The small molecule below binds the protein below.
Small molecule (SMILES): CC(=O)N[C@H]1[C@H](O[C@H]2[C@H](O)[C@@H](NC(C)=O)CO[C@@H]2CO)O[C@H](CO)[C@@H](O)[C@@H]1O

Sequence of chain 1.A:
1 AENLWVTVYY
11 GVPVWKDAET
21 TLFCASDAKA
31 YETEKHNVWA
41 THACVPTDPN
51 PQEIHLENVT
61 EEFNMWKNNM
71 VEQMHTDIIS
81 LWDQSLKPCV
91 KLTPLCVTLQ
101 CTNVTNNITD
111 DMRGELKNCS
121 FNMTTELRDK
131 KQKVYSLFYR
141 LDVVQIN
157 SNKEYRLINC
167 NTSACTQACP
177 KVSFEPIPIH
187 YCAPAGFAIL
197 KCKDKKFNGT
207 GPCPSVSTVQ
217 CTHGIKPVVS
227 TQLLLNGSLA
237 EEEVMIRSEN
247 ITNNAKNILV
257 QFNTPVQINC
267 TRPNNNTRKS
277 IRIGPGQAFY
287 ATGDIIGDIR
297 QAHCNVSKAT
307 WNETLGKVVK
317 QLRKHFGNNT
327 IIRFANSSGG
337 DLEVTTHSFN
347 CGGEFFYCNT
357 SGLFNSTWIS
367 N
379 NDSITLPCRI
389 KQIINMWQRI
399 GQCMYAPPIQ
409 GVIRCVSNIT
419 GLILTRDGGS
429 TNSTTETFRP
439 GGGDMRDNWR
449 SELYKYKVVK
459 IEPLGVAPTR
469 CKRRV

Binding-site contacts:
Ligand atom C2 contacts residue ASN355 of chain 1.A at 2.4 Å.
Ligand atom C2 contacts residue NAG1 of chain 1.GA at 3.9 Å.
Ligand atom C1 contacts residue SER357 of chain 1.A at 3.4 Å.
Ligand atom C1 contacts residue ASN355 of chain 1.A at 1.4 Å.
Ligand atom C4 contacts residue ASN355 of chain 1.A at 4.2 Å.
Ligand atom O7 contacts residue NAG1 of chain 1.GA at 2.8 Å (h-bond).
Ligand atom C1 contacts residue NAG1 of chain 1.GA at 4.3 Å.
Ligand atom O7 contacts residue ARG387 of chain 1.A at 4.2 Å.
Ligand atom C7 contacts residue NAG1 of chain 1.GA at 3.7 Å.
Ligand atom C3 contacts residue NAG1 of chain 1.GA at 4.2 Å.
Ligand atom C6 contacts residue NAG2 of chain 1.GA at 4.3 Å.
Ligand atom C2 contacts residue SER357 of chain 1.A at 4.5 Å.
Ligand atom N2 contacts residue ASN355 of chain 1.A at 2.7 Å (h-bond).
Ligand atom O7 contacts residue ASN355 of chain 1.A at 4.5 Å.
Ligand atom C7 contacts residue ASN355 of chain 1.A at 3.8 Å.
Ligand atom C5 contacts residue SER357 of chain 1.A at 3.9 Å.
Ligand atom C8 contacts residue ARG387 of chain 1.A at 4.2 Å.
Ligand atom O4 contacts residue NAG1 of chain 1.GA at 4.2 Å.
Ligand atom O5 contacts residue SER357 of chain 1.A at 3.7 Å.
Ligand atom C8 contacts residue NAG1 of chain 1.GA at 4.3 Å.
Ligand atom C5 contacts residue ASN355 of chain 1.A at 3.7 Å.
Ligand atom C3 contacts residue ASN355 of chain 1.A at 3.7 Å.
Ligand atom N2 contacts residue NAG1 of chain 1.GA at 3.6 Å (h-bond).
Ligand atom C6 contacts residue SER357 of chain 1.A at 4.4 Å.
Ligand atom O5 contacts residue ASN355 of chain 1.A at 2.5 Å (h-bond).